A protein and the small-molecule ligand that binds it are described below.
Small molecule (SMILES): CC[C@H](C)[C@H](NC(=O)[C@H](CC(C)C)NC(=O)[C@@H](NC(=O)[C@H](CCCN=C(N)N)NC(=O)[C@@H]1CCCN1C(=O)CNC(=O)[C@H](CCSC)NC(=O)[C@@H](N)C(C)C)[C@@H](C)O)C(=O)N[C@@H](CC(C)C)C(=O)O

Binding-site contacts:
Ligand atom OXT contacts residue TYR84 of chain 1.B at 2.7 Å (h-bond).
Ligand atom C contacts residue TYR7 of chain 1.B at 3.3 Å (hydrophobic).
Ligand atom CD contacts residue TYR159 of chain 1.B at 3.4 Å (hydrophobic).
Ligand atom N contacts residue TYR7 of chain 1.B at 3.1 Å (h-bond).
Ligand atom O contacts residue LYS146 of chain 1.B at 2.9 Å (salt-bridge).
Ligand atom CG contacts residue HIS155 of chain 1.B at 3.3 Å.
Ligand atom CA contacts residue TYR159 of chain 1.B at 3.4 Å (hydrophobic).
Ligand atom CA contacts residue TYR171 of chain 1.B at 3.5 Å (hydrophobic).
Ligand atom CD2 contacts residue ASN77 of chain 1.B at 3.5 Å.
Ligand atom N contacts residue ASN77 of chain 1.B at 2.9 Å (h-bond).
Ligand atom CA contacts residue GLU63 of chain 1.B at 3.2 Å.
Ligand atom O contacts residue ASN77 of chain 1.B at 3.0 Å (h-bond).
Ligand atom CE contacts residue THR70 of chain 1.B at 3.4 Å.
Ligand atom N contacts residue TYR171 of chain 1.B at 2.6 Å (h-bond).
Ligand atom CB contacts residue GLU63 of chain 1.B at 3.5 Å.
Ligand atom CD1 contacts residue PHE116 of chain 1.B at 3.5 Å (hydrophobic).
Ligand atom O contacts residue TYR159 of chain 1.B at 3.4 Å.
Ligand atom O contacts residue THR80 of chain 1.B at 3.6 Å.
Ligand atom C contacts residue TYR84 of chain 1.B at 3.6 Å (hydrophobic).
Ligand atom C contacts residue LYS146 of chain 1.B at 3.4 Å.
Ligand atom O contacts residue GLN156 of chain 1.B at 3.3 Å (h-bond).
Ligand atom OXT contacts residue SER143 of chain 1.B at 2.8 Å (h-bond).
Ligand atom CG contacts residue GLU63 of chain 1.B at 3.2 Å.
Ligand atom CD2 contacts residue GLU152 of chain 1.B at 3.4 Å.
Ligand atom CD1 contacts residue TRP133 of chain 1.B at 3.3 Å (hydrophobic).
Ligand atom NE contacts residue ASP69 of chain 1.B at 3.1 Å (salt-bridge).
Ligand atom CG2 contacts residue TRP167 of chain 1.B at 3.4 Å (hydrophobic).
Ligand atom CG2 contacts residue ILE73 of chain 1.B at 3.6 Å (hydrophobic).
Ligand atom CA contacts residue TYR7 of chain 1.B at 3.4 Å (hydrophobic).
Ligand atom C contacts residue GLU63 of chain 1.B at 3.4 Å.
Ligand atom NH2 contacts residue ASP69 of chain 1.B at 3.2 Å (salt-bridge).
Ligand atom OXT contacts residue LYS146 of chain 1.B at 3.4 Å (salt-bridge).
Ligand atom OG1 contacts residue PHE74 of chain 1.B at 3.5 Å.
Ligand atom O contacts residue TYR159 of chain 1.B at 2.7 Å (h-bond).
Ligand atom O contacts residue ILE73 of chain 1.B at 3.6 Å.
Ligand atom CG1 contacts residue TRP167 of chain 1.B at 3.4 Å (hydrophobic).
Ligand atom O contacts residue TYR7 of chain 1.B at 3.2 Å.
Ligand atom O contacts residue LYS146 of chain 1.B at 3.2 Å (salt-bridge).
Ligand atom C contacts residue ASN77 of chain 1.B at 3.5 Å.
Ligand atom N contacts residue GLU63 of chain 1.B at 2.7 Å (salt-bridge).

Sequence of chain 1.B:
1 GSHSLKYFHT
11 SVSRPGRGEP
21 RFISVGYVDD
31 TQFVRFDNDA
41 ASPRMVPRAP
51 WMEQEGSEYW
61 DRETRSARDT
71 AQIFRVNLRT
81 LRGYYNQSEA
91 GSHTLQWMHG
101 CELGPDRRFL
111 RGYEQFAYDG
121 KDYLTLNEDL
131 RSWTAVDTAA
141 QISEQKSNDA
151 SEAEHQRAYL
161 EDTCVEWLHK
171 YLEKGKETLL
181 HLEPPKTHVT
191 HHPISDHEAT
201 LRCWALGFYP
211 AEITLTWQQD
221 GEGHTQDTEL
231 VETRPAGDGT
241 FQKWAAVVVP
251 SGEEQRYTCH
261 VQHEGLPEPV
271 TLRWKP